Binding-site contacts:
Ligand atom O27 contacts residue LEU163 of chain 1.C at 3.1 Å.
Ligand atom C04 contacts residue CYS80 of chain 1.C at 3.4 Å (hydrophobic).
Ligand atom C25 contacts residue LEU93 of chain 1.C at 3.4 Å (hydrophobic).
Ligand atom C12 contacts residue LYS50 of chain 1.C at 3.6 Å.
Ligand atom C22 contacts residue GLU67 of chain 1.C at 3.3 Å.
Ligand atom F06 contacts residue LEU82 of chain 1.C at 3.3 Å.
Ligand atom N11 contacts residue LYS50 of chain 1.C at 3.5 Å.
Ligand atom C23 contacts residue GLU67 of chain 1.C at 3.5 Å.
Ligand atom C03 contacts residue ASP160 of chain 1.C at 3.6 Å.
Ligand atom C03 contacts residue MET71 of chain 1.C at 3.3 Å (hydrophobic).
Ligand atom C19 contacts residue LEU163 of chain 1.C at 3.5 Å (hydrophobic).
Ligand atom C12 contacts residue ASP160 of chain 1.C at 3.6 Å.
Ligand atom N13 contacts residue ANP1 of chain 1.K at 3.7 Å.
Ligand atom C04 contacts residue PHE161 of chain 1.C at 3.3 Å (hydrophobic).
Ligand atom C09 contacts residue ASP160 of chain 1.C at 3.5 Å.
Ligand atom C14 contacts residue LYS50 of chain 1.C at 3.7 Å.
Ligand atom O01 contacts residue ASP160 of chain 1.C at 3.2 Å.
Ligand atom C03 contacts residue PHE161 of chain 1.C at 3.3 Å (hydrophobic).
Ligand atom O17 contacts residue LEU93 of chain 1.C at 3.5 Å.
Ligand atom C26 contacts residue LEU93 of chain 1.C at 3.6 Å (hydrophobic).
Ligand atom O01 contacts residue PHE161 of chain 1.C at 2.4 Å (h-bond).
Ligand atom N11 contacts residue ASP160 of chain 1.C at 2.6 Å (salt-bridge).
Ligand atom C24 contacts residue LEU93 of chain 1.C at 3.6 Å (hydrophobic).
Ligand atom S16 contacts residue LYS50 of chain 1.C at 3.5 Å.
Ligand atom C15 contacts residue MET95 of chain 1.C at 3.4 Å (hydrophobic).
Ligand atom F06 contacts residue MET95 of chain 1.C at 3.6 Å.
Ligand atom C10 contacts residue ASP160 of chain 1.C at 3.5 Å.
Ligand atom F06 contacts residue ARG81 of chain 1.C at 3.1 Å.
Ligand atom C15 contacts residue LYS50 of chain 1.C at 3.4 Å.
Ligand atom C12 contacts residue MET95 of chain 1.C at 3.6 Å (hydrophobic).
Ligand atom F06 contacts residue CYS80 of chain 1.C at 3.6 Å.
Ligand atom C02 contacts residue MET71 of chain 1.C at 3.6 Å (hydrophobic).
Ligand atom S16 contacts residue MET95 of chain 1.C at 3.5 Å.
Ligand atom N13 contacts residue LYS50 of chain 1.C at 3.4 Å.
Ligand atom C02 contacts residue PHE161 of chain 1.C at 3.4 Å (hydrophobic).
Ligand atom C21 contacts residue LEU163 of chain 1.C at 3.6 Å (hydrophobic).
Ligand atom C15 contacts residue ALA48 of chain 1.C at 3.5 Å (hydrophobic).
Ligand atom C24 contacts residue MET71 of chain 1.C at 3.4 Å (hydrophobic).
Ligand atom C02 contacts residue ASP160 of chain 1.C at 3.4 Å.
Ligand atom C20 contacts residue LEU163 of chain 1.C at 3.4 Å (hydrophobic).

The protein below binds the small molecule below.
Small molecule (SMILES): O=C(Nc1nccs1)[C@@H](c1cc(F)ccc1O)N1Cc2ccccc2C1=O

Sequence of chain 1.C:
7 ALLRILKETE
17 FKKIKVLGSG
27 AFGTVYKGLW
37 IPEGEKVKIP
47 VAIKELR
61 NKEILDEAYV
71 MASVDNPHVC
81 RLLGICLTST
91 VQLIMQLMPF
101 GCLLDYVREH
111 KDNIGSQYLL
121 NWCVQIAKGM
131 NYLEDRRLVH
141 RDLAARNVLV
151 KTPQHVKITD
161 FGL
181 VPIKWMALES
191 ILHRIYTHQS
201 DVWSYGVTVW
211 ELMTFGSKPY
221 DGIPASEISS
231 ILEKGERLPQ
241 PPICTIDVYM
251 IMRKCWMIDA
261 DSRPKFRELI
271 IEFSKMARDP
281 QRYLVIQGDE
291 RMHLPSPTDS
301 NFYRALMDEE